Sequence of chain 2.A:
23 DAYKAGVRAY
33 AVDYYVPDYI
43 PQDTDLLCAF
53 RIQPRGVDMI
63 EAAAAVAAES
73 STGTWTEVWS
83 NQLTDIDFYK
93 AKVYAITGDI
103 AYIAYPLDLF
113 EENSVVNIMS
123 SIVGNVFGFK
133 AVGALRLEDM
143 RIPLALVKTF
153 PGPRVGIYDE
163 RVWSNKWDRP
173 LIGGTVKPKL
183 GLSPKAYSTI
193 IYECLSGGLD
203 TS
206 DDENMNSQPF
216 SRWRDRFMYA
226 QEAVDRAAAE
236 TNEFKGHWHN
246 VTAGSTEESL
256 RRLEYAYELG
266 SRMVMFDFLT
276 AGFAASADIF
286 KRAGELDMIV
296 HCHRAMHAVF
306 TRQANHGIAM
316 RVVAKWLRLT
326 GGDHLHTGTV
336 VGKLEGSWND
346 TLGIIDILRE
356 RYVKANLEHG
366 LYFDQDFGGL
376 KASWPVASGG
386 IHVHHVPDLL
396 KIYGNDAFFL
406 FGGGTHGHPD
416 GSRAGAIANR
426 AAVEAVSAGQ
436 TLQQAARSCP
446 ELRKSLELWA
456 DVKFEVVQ

Sequence of chain 2.B:
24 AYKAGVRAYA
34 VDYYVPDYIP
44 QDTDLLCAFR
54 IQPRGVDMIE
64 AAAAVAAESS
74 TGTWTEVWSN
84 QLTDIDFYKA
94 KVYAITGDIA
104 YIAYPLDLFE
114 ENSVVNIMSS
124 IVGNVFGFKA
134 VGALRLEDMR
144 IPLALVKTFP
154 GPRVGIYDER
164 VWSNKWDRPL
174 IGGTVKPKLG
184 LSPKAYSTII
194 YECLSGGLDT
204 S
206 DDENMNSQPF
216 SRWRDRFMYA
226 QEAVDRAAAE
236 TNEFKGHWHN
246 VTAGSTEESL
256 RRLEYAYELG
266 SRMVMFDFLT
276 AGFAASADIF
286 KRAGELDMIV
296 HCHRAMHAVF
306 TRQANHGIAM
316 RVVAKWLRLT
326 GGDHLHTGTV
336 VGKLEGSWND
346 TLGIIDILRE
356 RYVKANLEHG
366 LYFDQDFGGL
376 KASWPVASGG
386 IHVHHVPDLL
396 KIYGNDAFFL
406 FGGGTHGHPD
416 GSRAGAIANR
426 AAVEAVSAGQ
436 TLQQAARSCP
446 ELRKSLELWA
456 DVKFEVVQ

Binding-site contacts:
Ligand atom O7 contacts residue GLU208 of chain 2.A at 3.2 Å (salt-bridge).
Ligand atom O3 contacts residue GLU208 of chain 2.A at 2.8 Å (salt-bridge).
Ligand atom O1P contacts residue GLY408 of chain 2.A at 2.7 Å (h-bond).
Ligand atom O3 contacts residue MG1 of chain 2.F at 2.1 Å.
Ligand atom O2P contacts residue GLY385 of chain 2.A at 3.0 Å (h-bond).
Ligand atom O2 contacts residue THR177 of chain 2.A at 2.8 Å (h-bond).
Ligand atom O4P contacts residue SER383 of chain 2.A at 3.2 Å (h-bond).
Ligand atom O2P contacts residue TRP77 of chain 2.B at 3.5 Å.
Ligand atom C contacts residue MG1 of chain 2.F at 3.0 Å.
Ligand atom O3 contacts residue KCX205 of chain 2.A at 2.7 Å (h-bond).
Ligand atom O2 contacts residue MG1 of chain 2.F at 2.5 Å.
Ligand atom O7 contacts residue MG1 of chain 2.F at 2.3 Å.
Ligand atom O4 contacts residue GLY384 of chain 2.A at 3.3 Å.
Ligand atom O2 contacts residue KCX205 of chain 2.A at 3.2 Å (h-bond).
Ligand atom O5P contacts residue LEU339 of chain 2.A at 3.3 Å.
Ligand atom O7 contacts residue ASP207 of chain 2.A at 3.2 Å (salt-bridge).
Ligand atom O2P contacts residue GLY384 of chain 2.A at 3.5 Å.
Ligand atom C3 contacts residue MG1 of chain 2.F at 3.0 Å.
Ligand atom O6P contacts residue ARG299 of chain 2.A at 3.2 Å (salt-bridge).
Ligand atom C contacts residue LYS179 of chain 2.A at 3.4 Å.
Ligand atom O5P contacts residue ARG299 of chain 2.A at 3.1 Å (salt-bridge).
Ligand atom O6 contacts residue LYS338 of chain 2.A at 2.9 Å (salt-bridge).
Ligand atom O6 contacts residue GLU71 of chain 2.B at 3.5 Å (salt-bridge).
Ligand atom O2P contacts residue LYS338 of chain 2.A at 3.0 Å (salt-bridge).
Ligand atom O4P contacts residue HIS331 of chain 2.A at 2.7 Å (h-bond).
Ligand atom O2 contacts residue LYS179 of chain 2.A at 2.9 Å (salt-bridge).
Ligand atom O1 contacts residue LYS179 of chain 2.A at 3.2 Å.
Ligand atom O7 contacts residue ASN127 of chain 2.B at 3.0 Å (h-bond).
Ligand atom O3P contacts residue GLY407 of chain 2.A at 2.8 Å (h-bond).
Ligand atom O5 contacts residue LEU339 of chain 2.A at 2.9 Å.
Ligand atom O2P contacts residue THR76 of chain 2.B at 3.5 Å (h-bond).
Ligand atom O1P contacts residue THR76 of chain 2.B at 2.6 Å (h-bond).
Ligand atom P1 contacts residue THR76 of chain 2.B at 3.5 Å.
Ligand atom O1P contacts residue LYS179 of chain 2.A at 3.2 Å.
Ligand atom O3 contacts residue HIS298 of chain 2.A at 3.0 Å (h-bond).
Ligand atom O4 contacts residue SER383 of chain 2.A at 2.9 Å (h-bond).
Ligand atom O7 contacts residue LYS179 of chain 2.A at 3.4 Å (salt-bridge).
Ligand atom C2 contacts residue MG1 of chain 2.F at 2.9 Å.
Ligand atom C3 contacts residue KCX205 of chain 2.A at 3.2 Å.
Ligand atom O7 contacts residue LYS181 of chain 2.A at 2.5 Å (salt-bridge).

This small molecule binds to this protein.
Small molecule (SMILES): O=C(O)[C@@](O)(COP(=O)(O)O)[C@H](O)[C@H](O)COP(=O)(O)O